Binding-site contacts:
Ligand atom C1 contacts residue ASN174 of chain 1.A at 4.0 Å.
Ligand atom C4 contacts residue GLY194 of chain 1.A at 4.0 Å.
Ligand atom N3 contacts residue GLY205 of chain 1.A at 4.0 Å.
Ligand atom N2 contacts residue CYS198 of chain 1.A at 3.5 Å (h-bond).
Ligand atom C2 contacts residue SER192 of chain 1.A at 3.8 Å.
Ligand atom C7 contacts residue ASP171 of chain 1.A at 3.4 Å.
Ligand atom C4 contacts residue CYS173 of chain 1.A at 3.9 Å (hydrophobic).
Ligand atom C1 contacts residue PHE193 of chain 1.A at 4.2 Å (hydrophobic).
Ligand atom C4 contacts residue PHE193 of chain 1.A at 3.8 Å (hydrophobic).
Ligand atom C2 contacts residue SER177 of chain 1.A at 3.6 Å.
Ligand atom N3 contacts residue PHE193 of chain 1.A at 3.9 Å.
Ligand atom C7 contacts residue SER172 of chain 1.A at 3.1 Å.
Ligand atom C3 contacts residue SER172 of chain 1.A at 4.2 Å.
Ligand atom C6 contacts residue ASN174 of chain 1.A at 3.3 Å.
Ligand atom C5 contacts residue CYS198 of chain 1.A at 3.8 Å (hydrophobic).
Ligand atom C1 contacts residue SER177 of chain 1.A at 3.7 Å.
Ligand atom C7 contacts residue CYS198 of chain 1.A at 4.0 Å (hydrophobic).
Ligand atom C4 contacts residue SER172 of chain 1.A at 3.9 Å.
Ligand atom C7 contacts residue GLY194 of chain 1.A at 4.1 Å.
Ligand atom N1 contacts residue ASN174 of chain 1.A at 3.9 Å.
Ligand atom N2 contacts residue LYS195 of chain 1.A at 4.1 Å.
Ligand atom C3 contacts residue PHE193 of chain 1.A at 3.7 Å (hydrophobic).
Ligand atom C2 contacts residue PHE193 of chain 1.A at 3.8 Å (hydrophobic).
Ligand atom C5 contacts residue GLY194 of chain 1.A at 4.1 Å.
Ligand atom C5 contacts residue ASN174 of chain 1.A at 4.0 Å.
Ligand atom N1 contacts residue SER177 of chain 1.A at 3.0 Å (h-bond).
Ligand atom N3 contacts residue SER172 of chain 1.A at 3.1 Å (h-bond).
Ligand atom N2 contacts residue ASP171 of chain 1.A at 2.8 Å (salt-bridge).
Ligand atom C7 contacts residue CYS173 of chain 1.A at 4.0 Å (hydrophobic).
Ligand atom N3 contacts residue ASP171 of chain 1.A at 3.2 Å (salt-bridge).
Ligand atom C6 contacts residue CYS173 of chain 1.A at 4.1 Å (hydrophobic).
Ligand atom C3 contacts residue VAL191 of chain 1.A at 3.6 Å (hydrophobic).
Ligand atom C5 contacts residue CYS173 of chain 1.A at 3.8 Å (hydrophobic).
Ligand atom C1 contacts residue CYS173 of chain 1.A at 4.2 Å (hydrophobic).
Ligand atom N2 contacts residue GLY194 of chain 1.A at 3.7 Å.
Ligand atom C3 contacts residue CYS173 of chain 1.A at 4.2 Å (hydrophobic).
Ligand atom N3 contacts residue CYS173 of chain 1.A at 4.0 Å.
Ligand atom C2 contacts residue VAL191 of chain 1.A at 3.8 Å (hydrophobic).
Ligand atom N2 contacts residue SER172 of chain 1.A at 3.3 Å (h-bond).
Ligand atom C7 contacts residue PHE193 of chain 1.A at 3.8 Å (hydrophobic).

A small-molecule ligand and the protein it binds are described below.
Small molecule (SMILES): NC(=[NH2+])c1ccc(N)cc1

Sequence of chain 1.A:
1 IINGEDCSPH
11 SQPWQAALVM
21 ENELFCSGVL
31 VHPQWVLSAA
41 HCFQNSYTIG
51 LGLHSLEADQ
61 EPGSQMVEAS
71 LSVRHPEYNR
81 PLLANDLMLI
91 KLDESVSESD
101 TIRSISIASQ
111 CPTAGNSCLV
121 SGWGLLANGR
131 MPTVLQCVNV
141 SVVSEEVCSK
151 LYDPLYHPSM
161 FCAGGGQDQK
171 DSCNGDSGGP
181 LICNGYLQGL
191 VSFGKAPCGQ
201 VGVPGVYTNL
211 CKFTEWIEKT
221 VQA